Sequence of chain 1.A:
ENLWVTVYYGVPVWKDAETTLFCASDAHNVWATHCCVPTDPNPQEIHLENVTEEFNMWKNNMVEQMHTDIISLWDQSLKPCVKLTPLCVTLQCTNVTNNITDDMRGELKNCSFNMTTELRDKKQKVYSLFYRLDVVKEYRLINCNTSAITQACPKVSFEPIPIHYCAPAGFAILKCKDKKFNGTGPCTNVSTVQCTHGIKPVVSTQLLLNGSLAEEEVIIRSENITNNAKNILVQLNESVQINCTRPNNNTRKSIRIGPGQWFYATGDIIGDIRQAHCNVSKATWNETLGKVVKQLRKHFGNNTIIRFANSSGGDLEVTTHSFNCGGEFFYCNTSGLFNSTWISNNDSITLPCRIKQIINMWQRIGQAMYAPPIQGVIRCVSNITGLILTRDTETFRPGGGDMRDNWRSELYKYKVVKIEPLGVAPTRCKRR

This protein binds this small molecule.
Small molecule (SMILES): CC(=O)N[C@@H]1[C@@H](O)[C@H](O)[C@@H](CO)O[C@H]1O

Binding-site contacts:
Ligand atom C8 contacts residue TRP101 of chain 1.A at 4.0 Å (hydrophobic).
Ligand atom C3 contacts residue THR241 of chain 1.A at 4.4 Å.
Ligand atom C7 contacts residue ASN239 of chain 1.A at 3.2 Å.
Ligand atom C2 contacts residue THR241 of chain 1.A at 4.2 Å.
Ligand atom C8 contacts residue SER279 of chain 1.A at 3.1 Å.
Ligand atom N2 contacts residue ASN239 of chain 1.A at 2.9 Å (h-bond).
Ligand atom C4 contacts residue ASN239 of chain 1.A at 4.4 Å.
Ligand atom C2 contacts residue ASN239 of chain 1.A at 2.5 Å.
Ligand atom C3 contacts residue ASN239 of chain 1.A at 3.9 Å.
Ligand atom O7 contacts residue ASN239 of chain 1.A at 3.1 Å (h-bond).
Ligand atom N2 contacts residue THR241 of chain 1.A at 3.4 Å.
Ligand atom C1 contacts residue ASN239 of chain 1.A at 1.5 Å.
Ligand atom O5 contacts residue THR241 of chain 1.A at 4.5 Å.
Ligand atom C5 contacts residue ASN239 of chain 1.A at 3.8 Å.
Ligand atom C8 contacts residue THR241 of chain 1.A at 4.0 Å.
Ligand atom C1 contacts residue THR241 of chain 1.A at 3.8 Å.
Ligand atom C7 contacts residue SER279 of chain 1.A at 4.5 Å.
Ligand atom C7 contacts residue THR241 of chain 1.A at 4.1 Å.
Ligand atom C8 contacts residue ASN239 of chain 1.A at 3.6 Å.
Ligand atom O5 contacts residue ASN239 of chain 1.A at 2.5 Å (h-bond).